Binding-site contacts:
Ligand atom O4 contacts residue TRP784 of chain 1.A at 4.3 Å.
Ligand atom C2 contacts residue ILE743 of chain 1.A at 3.9 Å (hydrophobic).
Ligand atom O4 contacts residue ASP742 of chain 1.A at 4.0 Å.
Ligand atom O3 contacts residue TRP784 of chain 1.A at 3.0 Å.
Ligand atom C5 contacts residue TYR822 of chain 1.A at 4.3 Å (hydrophobic).
Ligand atom C6 contacts residue THR819 of chain 1.A at 3.7 Å.
Ligand atom O6 contacts residue THR819 of chain 1.A at 4.0 Å.
Ligand atom O2 contacts residue THR819 of chain 1.A at 3.6 Å.
Ligand atom C5 contacts residue TRP784 of chain 1.A at 4.4 Å (hydrophobic).
Ligand atom O5 contacts residue TRP784 of chain 1.A at 3.7 Å.
Ligand atom C3 contacts residue TRP784 of chain 1.A at 4.0 Å (hydrophobic).
Ligand atom C3 contacts residue ILE743 of chain 1.A at 3.7 Å (hydrophobic).
Ligand atom O6 contacts residue TRP784 of chain 1.A at 3.0 Å.
Ligand atom O5 contacts residue PHE592 of chain 1.A at 4.3 Å.
Ligand atom O3 contacts residue ILE743 of chain 1.A at 3.2 Å.
Ligand atom O4 contacts residue GLY610 of chain 1.A at 3.8 Å.
Ligand atom O2 contacts residue ILE743 of chain 1.A at 3.0 Å.
Ligand atom C6 contacts residue PHE592 of chain 1.A at 4.1 Å (hydrophobic).
Ligand atom O4 contacts residue VAL609 of chain 1.A at 4.0 Å.
Ligand atom C6 contacts residue TRP784 of chain 1.A at 3.4 Å (hydrophobic).
Ligand atom O4 contacts residue TYR822 of chain 1.A at 4.1 Å.
Ligand atom O6 contacts residue PHE592 of chain 1.A at 3.0 Å.

A small-molecule ligand and the protein it binds are described below.
Small molecule (SMILES): OC[C@H]1O[C@@H](O[C@H]2[C@H](O)[C@@H](O)[C@H](O)O[C@@H]2CO)[C@H](O)[C@@H](O)[C@@H]1O

Sequence of chain 1.A:
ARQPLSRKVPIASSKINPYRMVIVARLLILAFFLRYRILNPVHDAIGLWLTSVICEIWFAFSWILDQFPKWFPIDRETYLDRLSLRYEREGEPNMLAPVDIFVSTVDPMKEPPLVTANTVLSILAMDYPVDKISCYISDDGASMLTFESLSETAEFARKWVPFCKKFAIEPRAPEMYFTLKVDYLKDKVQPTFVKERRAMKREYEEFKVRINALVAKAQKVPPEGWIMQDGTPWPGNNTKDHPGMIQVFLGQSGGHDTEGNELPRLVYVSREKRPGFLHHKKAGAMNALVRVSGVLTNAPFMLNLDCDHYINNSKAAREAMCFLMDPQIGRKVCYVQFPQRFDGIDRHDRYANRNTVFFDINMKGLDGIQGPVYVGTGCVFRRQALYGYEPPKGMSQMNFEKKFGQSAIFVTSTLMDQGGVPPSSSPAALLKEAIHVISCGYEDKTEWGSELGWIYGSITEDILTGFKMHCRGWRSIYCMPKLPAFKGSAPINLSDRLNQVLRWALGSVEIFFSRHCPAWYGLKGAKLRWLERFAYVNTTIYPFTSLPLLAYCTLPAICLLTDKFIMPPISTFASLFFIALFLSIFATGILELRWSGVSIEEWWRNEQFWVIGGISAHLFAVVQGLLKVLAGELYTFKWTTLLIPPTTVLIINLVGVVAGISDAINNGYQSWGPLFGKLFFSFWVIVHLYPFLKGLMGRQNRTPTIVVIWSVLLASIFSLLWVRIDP